Binding-site contacts:
Ligand atom C8 contacts residue HIS42 of chain 1.A at 4.2 Å.
Ligand atom N2 contacts residue ASN125 of chain 1.A at 3.0 Å (h-bond).
Ligand atom C3 contacts residue ASN125 of chain 1.A at 3.6 Å.
Ligand atom C6 contacts residue ASN113 of chain 1.A at 3.5 Å.
Ligand atom C7 contacts residue ASN125 of chain 1.A at 3.5 Å.
Ligand atom O6 contacts residue ASN125 of chain 1.A at 4.4 Å.
Ligand atom O5 contacts residue LYS115 of chain 1.A at 4.1 Å.
Ligand atom C8 contacts residue ASN125 of chain 1.A at 4.1 Å.
Ligand atom C1 contacts residue ASN125 of chain 1.A at 1.3 Å.
Ligand atom O5 contacts residue ASN125 of chain 1.A at 1.9 Å (h-bond).
Ligand atom C5 contacts residue ASN125 of chain 1.A at 3.3 Å.
Ligand atom O6 contacts residue GLU151 of chain 1.A at 4.4 Å.
Ligand atom O7 contacts residue ASN125 of chain 1.A at 3.5 Å (h-bond).
Ligand atom C6 contacts residue ASN125 of chain 1.A at 4.4 Å.
Ligand atom C5 contacts residue ASN113 of chain 1.A at 3.6 Å.
Ligand atom C4 contacts residue ASN125 of chain 1.A at 3.9 Å.
Ligand atom O6 contacts residue ASN113 of chain 1.A at 3.3 Å (h-bond).
Ligand atom C4 contacts residue LYS115 of chain 1.A at 4.3 Å.
Ligand atom O5 contacts residue ASN113 of chain 1.A at 3.0 Å.
Ligand atom C1 contacts residue ASN113 of chain 1.A at 3.8 Å.
Ligand atom C2 contacts residue ASN125 of chain 1.A at 2.3 Å.
Ligand atom O6 contacts residue LYS115 of chain 1.A at 3.7 Å.

Sequence of chain 1.A:
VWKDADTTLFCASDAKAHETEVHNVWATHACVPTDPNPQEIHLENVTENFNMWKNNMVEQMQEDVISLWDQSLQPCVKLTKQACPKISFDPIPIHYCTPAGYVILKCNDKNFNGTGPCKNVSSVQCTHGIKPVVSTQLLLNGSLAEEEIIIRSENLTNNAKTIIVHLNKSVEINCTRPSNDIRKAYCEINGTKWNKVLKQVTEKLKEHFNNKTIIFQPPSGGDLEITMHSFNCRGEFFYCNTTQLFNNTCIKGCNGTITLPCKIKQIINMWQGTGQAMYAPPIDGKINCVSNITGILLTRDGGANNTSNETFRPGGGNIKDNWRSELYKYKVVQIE

A small-molecule ligand and the protein it binds are described below.
Small molecule (SMILES): CC(=O)N[C@@H]1[C@@H](O)[C@H](O)[C@@H](CO)O[C@H]1O